Sequence of chain 1.A:
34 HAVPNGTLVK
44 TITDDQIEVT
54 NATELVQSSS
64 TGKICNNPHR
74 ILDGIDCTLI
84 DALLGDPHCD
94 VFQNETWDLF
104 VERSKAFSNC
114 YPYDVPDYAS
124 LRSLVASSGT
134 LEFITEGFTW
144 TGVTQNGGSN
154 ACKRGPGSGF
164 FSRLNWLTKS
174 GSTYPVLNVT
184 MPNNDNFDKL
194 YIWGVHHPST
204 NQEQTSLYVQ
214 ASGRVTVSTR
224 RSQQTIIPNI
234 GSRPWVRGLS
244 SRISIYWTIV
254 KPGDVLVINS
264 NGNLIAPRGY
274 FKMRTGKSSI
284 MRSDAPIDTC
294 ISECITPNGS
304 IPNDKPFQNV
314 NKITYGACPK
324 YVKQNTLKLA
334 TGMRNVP

This protein binds this small molecule.
Small molecule (SMILES): CC(=O)N[C@H]1[C@H](O[C@H]2[C@H](O)[C@@H](NC(C)=O)CO[C@@H]2CO)O[C@H](CO)[C@@H](O[C@@H]2O[C@H](CO[C@H]3O[C@H](CO)[C@@H](O)[C@H](O)[C@@H]3O)[C@@H](O)[C@H](O[C@H]3O[C@H](CO)[C@@H](O)[C@H](O)[C@@H]3O)[C@@H]2O)[C@@H]1O

Sequence of chain 1.E:
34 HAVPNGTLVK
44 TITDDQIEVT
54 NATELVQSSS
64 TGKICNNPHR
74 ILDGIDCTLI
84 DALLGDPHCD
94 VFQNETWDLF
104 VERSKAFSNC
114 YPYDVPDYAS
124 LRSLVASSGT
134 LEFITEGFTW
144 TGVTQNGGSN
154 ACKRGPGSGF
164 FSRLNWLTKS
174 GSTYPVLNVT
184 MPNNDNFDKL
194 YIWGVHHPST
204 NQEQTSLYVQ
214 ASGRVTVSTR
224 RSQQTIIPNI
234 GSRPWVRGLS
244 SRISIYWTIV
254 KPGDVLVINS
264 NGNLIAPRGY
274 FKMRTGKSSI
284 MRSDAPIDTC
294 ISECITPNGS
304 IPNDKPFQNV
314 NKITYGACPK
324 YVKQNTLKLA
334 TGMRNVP

Binding-site contacts:
Ligand atom C7 contacts residue PRO237 of chain 1.A at 4.2 Å (hydrophobic).
Ligand atom O7 contacts residue PRO237 of chain 1.A at 3.4 Å.
Ligand atom C5 contacts residue ASN181 of chain 1.E at 3.6 Å.
Ligand atom C4 contacts residue TRP238 of chain 1.A at 4.0 Å (hydrophobic).
Ligand atom O7 contacts residue ARG236 of chain 1.A at 3.5 Å (salt-bridge).
Ligand atom O3 contacts residue TRP238 of chain 1.A at 3.7 Å.
Ligand atom O7 contacts residue TRP238 of chain 1.A at 2.7 Å (h-bond).
Ligand atom C7 contacts residue ASN181 of chain 1.E at 3.1 Å.
Ligand atom C8 contacts residue PRO237 of chain 1.A at 4.1 Å (hydrophobic).
Ligand atom C1 contacts residue TRP238 of chain 1.A at 4.3 Å (hydrophobic).
Ligand atom C8 contacts residue VAL258 of chain 1.E at 3.9 Å (hydrophobic).
Ligand atom O6 contacts residue TRP238 of chain 1.A at 4.0 Å.
Ligand atom C4 contacts residue ASN181 of chain 1.E at 4.2 Å.
Ligand atom C6 contacts residue TRP238 of chain 1.A at 4.3 Å (hydrophobic).
Ligand atom O5 contacts residue SER235 of chain 1.A at 4.1 Å.
Ligand atom C6 contacts residue THR183 of chain 1.E at 3.6 Å.
Ligand atom C5 contacts residue SER235 of chain 1.A at 4.4 Å.
Ligand atom O5 contacts residue TRP238 of chain 1.A at 4.1 Å.
Ligand atom C8 contacts residue ASN181 of chain 1.E at 4.3 Å.
Ligand atom O7 contacts residue ASN181 of chain 1.E at 2.9 Å (h-bond).
Ligand atom C3 contacts residue TRP238 of chain 1.A at 4.4 Å (hydrophobic).
Ligand atom C1 contacts residue ASN181 of chain 1.E at 1.4 Å.
Ligand atom O5 contacts residue ASN181 of chain 1.E at 2.3 Å (h-bond).
Ligand atom O6 contacts residue THR183 of chain 1.E at 3.2 Å.
Ligand atom N2 contacts residue ASN181 of chain 1.E at 2.9 Å (h-bond).
Ligand atom C2 contacts residue SER235 of chain 1.A at 3.9 Å.
Ligand atom C6 contacts residue TRP238 of chain 1.A at 3.9 Å (hydrophobic).
Ligand atom O5 contacts residue TRP238 of chain 1.A at 4.3 Å.
Ligand atom C2 contacts residue ASN181 of chain 1.E at 2.5 Å.
Ligand atom C7 contacts residue TRP238 of chain 1.A at 3.6 Å (hydrophobic).
Ligand atom C3 contacts residue SER235 of chain 1.A at 4.2 Å.
Ligand atom C8 contacts residue VAL260 of chain 1.E at 4.4 Å (hydrophobic).
Ligand atom C5 contacts residue TRP238 of chain 1.A at 3.8 Å (hydrophobic).
Ligand atom C2 contacts residue TRP238 of chain 1.A at 4.0 Å (hydrophobic).
Ligand atom C8 contacts residue TRP238 of chain 1.A at 4.1 Å (hydrophobic).
Ligand atom N2 contacts residue SER235 of chain 1.A at 3.8 Å.
Ligand atom C1 contacts residue SER235 of chain 1.A at 3.2 Å.
Ligand atom N2 contacts residue TRP238 of chain 1.A at 4.3 Å.
Ligand atom C8 contacts residue THR183 of chain 1.E at 4.2 Å.
Ligand atom C3 contacts residue ASN181 of chain 1.E at 3.8 Å.